Sequence of chain 1.A:
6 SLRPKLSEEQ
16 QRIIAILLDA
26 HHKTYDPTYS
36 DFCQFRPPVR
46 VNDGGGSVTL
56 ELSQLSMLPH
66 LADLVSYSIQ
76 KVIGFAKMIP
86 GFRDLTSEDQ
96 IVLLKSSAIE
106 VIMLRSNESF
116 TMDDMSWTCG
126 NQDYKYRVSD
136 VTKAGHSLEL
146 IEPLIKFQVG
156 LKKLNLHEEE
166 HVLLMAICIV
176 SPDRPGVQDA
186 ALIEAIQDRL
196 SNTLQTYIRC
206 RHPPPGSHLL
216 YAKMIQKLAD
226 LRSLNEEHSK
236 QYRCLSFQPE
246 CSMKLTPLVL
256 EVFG

A protein and the small-molecule ligand that binds it are described below.
Small molecule (SMILES): C=C1/C(=C\C=C2/CCC[C@@]3(C)[C@H]2CC[C@@H]3[C@]2(C)C[C@@H](CC(C)(C)O)CO2)C[C@@H](O)C[C@@H]1O

Binding-site contacts:
Ligand atom C11 contacts residue LEU66 of chain 1.A at 3.8 Å (hydrophobic).
Ligand atom C1 contacts residue SER73 of chain 1.A at 3.7 Å.
Ligand atom C2 contacts residue TYR30 of chain 1.A at 3.7 Å (hydrophobic).
Ligand atom C18 contacts residue VAL70 of chain 1.A at 3.7 Å (hydrophobic).
Ligand atom O3 contacts residue TYR30 of chain 1.A at 2.8 Å (h-bond).
Ligand atom C7 contacts residue TRP122 of chain 1.A at 3.9 Å (hydrophobic).
Ligand atom C10 contacts residue SER73 of chain 1.A at 3.8 Å.
Ligand atom C3 contacts residue TYR34 of chain 1.A at 3.7 Å (hydrophobic).
Ligand atom C1 contacts residue ARG110 of chain 1.A at 3.8 Å.
Ligand atom C4 contacts residue SER114 of chain 1.A at 3.6 Å.
Ligand atom O25 contacts residue HIS141 of chain 1.A at 3.0 Å (h-bond).
Ligand atom C19 contacts residue SER73 of chain 1.A at 3.2 Å.
Ligand atom C4 contacts residue CYS124 of chain 1.A at 3.6 Å (hydrophobic).
Ligand atom C6 contacts residue SER111 of chain 1.A at 3.6 Å.
Ligand atom C8 contacts residue TRP122 of chain 1.A at 3.9 Å (hydrophobic).
Ligand atom C3 contacts residue SER114 of chain 1.A at 3.7 Å.
Ligand atom C24 contacts residue HIS233 of chain 1.A at 3.3 Å.
Ligand atom C25 contacts residue HIS233 of chain 1.A at 3.7 Å.
Ligand atom C3 contacts residue TYR30 of chain 1.A at 3.6 Å (hydrophobic).
Ligand atom C9 contacts residue TRP122 of chain 1.A at 3.5 Å (hydrophobic).
Ligand atom C19 contacts residue LEU69 of chain 1.A at 3.7 Å (hydrophobic).
Ligand atom C26 contacts residue HIS141 of chain 1.A at 3.4 Å.
Ligand atom C25 contacts residue HIS141 of chain 1.A at 3.4 Å.
Ligand atom C6 contacts residue TRP122 of chain 1.A at 3.8 Å (hydrophobic).
Ligand atom C11 contacts residue TYR131 of chain 1.A at 3.8 Å (hydrophobic).
Ligand atom O25 contacts residue TYR237 of chain 1.A at 3.9 Å.
Ligand atom O25 contacts residue HIS233 of chain 1.A at 3.0 Å (h-bond).
Ligand atom C2 contacts residue ARG110 of chain 1.A at 3.9 Å.
Ligand atom O21 contacts residue VAL136 of chain 1.A at 3.9 Å.
Ligand atom O3 contacts residue SER114 of chain 1.A at 2.8 Å (h-bond).
Ligand atom C26 contacts residue LEU63 of chain 1.A at 3.5 Å (hydrophobic).
Ligand atom C9 contacts residue TYR131 of chain 1.A at 3.9 Å (hydrophobic).
Ligand atom C5 contacts residue SER111 of chain 1.A at 3.9 Å.
Ligand atom O1 contacts residue ARG110 of chain 1.A at 2.9 Å (salt-bridge).
Ligand atom C24 contacts residue HIS141 of chain 1.A at 3.2 Å.
Ligand atom C19 contacts residue ILE107 of chain 1.A at 3.7 Å (hydrophobic).
Ligand atom O3 contacts residue SER111 of chain 1.A at 3.5 Å.
Ligand atom C7 contacts residue SER111 of chain 1.A at 3.4 Å.
Ligand atom C21 contacts residue LEU145 of chain 1.A at 3.8 Å (hydrophobic).
Ligand atom O1 contacts residue SER73 of chain 1.A at 2.7 Å (h-bond).